This small molecule binds to this protein.
Small molecule (SMILES): NCc1ccc(C(F)(F)F)cc1

Sequence of chain 1.A:
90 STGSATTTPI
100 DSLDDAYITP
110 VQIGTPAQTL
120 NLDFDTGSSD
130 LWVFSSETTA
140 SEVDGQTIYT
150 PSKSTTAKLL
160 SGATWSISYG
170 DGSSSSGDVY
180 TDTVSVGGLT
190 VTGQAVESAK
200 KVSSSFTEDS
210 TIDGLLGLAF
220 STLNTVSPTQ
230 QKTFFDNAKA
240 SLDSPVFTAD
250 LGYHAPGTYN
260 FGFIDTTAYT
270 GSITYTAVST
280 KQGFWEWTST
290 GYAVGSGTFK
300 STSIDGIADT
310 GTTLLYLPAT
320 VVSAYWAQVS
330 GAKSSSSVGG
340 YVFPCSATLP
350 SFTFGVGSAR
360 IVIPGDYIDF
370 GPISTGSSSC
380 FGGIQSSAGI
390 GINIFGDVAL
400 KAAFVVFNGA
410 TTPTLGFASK

Binding-site contacts:
Ligand atom F09 contacts residue DMS1 of chain 1.E at 3.1 Å.
Ligand atom C11 contacts residue GLY169 of chain 1.A at 3.4 Å.
Ligand atom C05 contacts residue ILE306 of chain 1.A at 4.2 Å (hydrophobic).
Ligand atom N01 contacts residue GLY126 of chain 1.A at 3.8 Å.
Ligand atom N01 contacts residue U1H1 of chain 1.G at 2.9 Å (h-bond).
Ligand atom N01 contacts residue GLY310 of chain 1.A at 3.7 Å.
Ligand atom C02 contacts residue U1H1 of chain 1.G at 3.3 Å.
Ligand atom C12 contacts residue ASP308 of chain 1.A at 4.0 Å.
Ligand atom N01 contacts residue THR311 of chain 1.A at 3.7 Å.
Ligand atom C04 contacts residue PHE283 of chain 1.A at 4.0 Å (hydrophobic).
Ligand atom C02 contacts residue GLY126 of chain 1.A at 3.5 Å.
Ligand atom C06 contacts residue DMS1 of chain 1.E at 4.2 Å.
Ligand atom C03 contacts residue U1H1 of chain 1.G at 4.1 Å.
Ligand atom F10 contacts residue GLY169 of chain 1.A at 4.3 Å.
Ligand atom C05 contacts residue PHE283 of chain 1.A at 3.9 Å (hydrophobic).
Ligand atom C02 contacts residue ASP124 of chain 1.A at 3.2 Å.
Ligand atom C03 contacts residue GLY126 of chain 1.A at 3.7 Å.
Ligand atom N01 contacts residue ASP124 of chain 1.A at 2.8 Å (salt-bridge).
Ligand atom C07 contacts residue DMS1 of chain 1.E at 4.1 Å.
Ligand atom C04 contacts residue ILE306 of chain 1.A at 4.4 Å (hydrophobic).
Ligand atom C04 contacts residue GLY126 of chain 1.A at 3.1 Å.
Ligand atom F08 contacts residue ILE389 of chain 1.A at 4.1 Å.
Ligand atom C12 contacts residue U1H1 of chain 1.G at 3.8 Å.
Ligand atom C02 contacts residue SER127 of chain 1.A at 4.2 Å.
Ligand atom C05 contacts residue GLY126 of chain 1.A at 4.1 Å.
Ligand atom C12 contacts residue THR311 of chain 1.A at 4.3 Å.
Ligand atom C12 contacts residue GLY169 of chain 1.A at 3.8 Å.
Ligand atom F09 contacts residue GLY169 of chain 1.A at 3.3 Å.
Ligand atom F08 contacts residue ILE393 of chain 1.A at 3.8 Å.
Ligand atom C05 contacts residue ASP308 of chain 1.A at 4.2 Å.
Ligand atom C04 contacts residue ASP308 of chain 1.A at 3.5 Å.
Ligand atom F08 contacts residue ILE391 of chain 1.A at 3.2 Å.
Ligand atom N01 contacts residue ASP308 of chain 1.A at 2.6 Å (salt-bridge).
Ligand atom F09 contacts residue ILE389 of chain 1.A at 3.8 Å.
Ligand atom C02 contacts residue ASP308 of chain 1.A at 3.5 Å.
Ligand atom C07 contacts residue GLY169 of chain 1.A at 4.1 Å.
Ligand atom C11 contacts residue DMS1 of chain 1.E at 3.7 Å.
Ligand atom C06 contacts residue GLY169 of chain 1.A at 4.2 Å.
Ligand atom C03 contacts residue ASP308 of chain 1.A at 3.4 Å.
Ligand atom C02 contacts residue TYR168 of chain 1.A at 4.3 Å (hydrophobic).